Binding-site contacts:
Ligand atom C2 contacts residue NAG1 of chain 14.N at 4.1 Å.
Ligand atom C7 contacts residue MET126 of chain 14.A at 3.8 Å (hydrophobic).
Ligand atom C5 contacts residue NAG1 of chain 14.N at 3.7 Å.
Ligand atom O6 contacts residue GLU46 of chain 14.B at 3.8 Å.
Ligand atom O5 contacts residue THR48 of chain 14.B at 4.0 Å.
Ligand atom C8 contacts residue MET126 of chain 14.A at 3.7 Å (hydrophobic).
Ligand atom C3 contacts residue NAG1 of chain 14.N at 3.3 Å.
Ligand atom C1 contacts residue ASN75 of chain 14.A at 1.3 Å.
Ligand atom O4 contacts residue NAG1 of chain 14.N at 1.6 Å.
Ligand atom C6 contacts residue ASN75 of chain 14.A at 3.8 Å.
Ligand atom C3 contacts residue ASN75 of chain 14.A at 3.5 Å.
Ligand atom C2 contacts residue ASN75 of chain 14.A at 2.6 Å.
Ligand atom O6 contacts residue ASN75 of chain 14.A at 3.8 Å.
Ligand atom C6 contacts residue CYS45 of chain 14.B at 4.4 Å (hydrophobic).
Ligand atom C6 contacts residue THR48 of chain 14.B at 4.4 Å.
Ligand atom N2 contacts residue ASN75 of chain 14.A at 3.0 Å (h-bond).
Ligand atom O5 contacts residue ASN75 of chain 14.A at 2.1 Å (h-bond).
Ligand atom C4 contacts residue NAG1 of chain 14.N at 2.9 Å.
Ligand atom C6 contacts residue NAG1 of chain 14.N at 3.4 Å.
Ligand atom O7 contacts residue ASN75 of chain 14.A at 3.2 Å (h-bond).
Ligand atom C5 contacts residue ASN75 of chain 14.A at 3.2 Å.
Ligand atom C8 contacts residue PHE98 of chain 14.A at 3.6 Å (hydrophobic).
Ligand atom C4 contacts residue ASN75 of chain 14.A at 4.0 Å.
Ligand atom O6 contacts residue THR48 of chain 14.B at 4.0 Å.
Ligand atom C7 contacts residue ASN75 of chain 14.A at 2.8 Å.
Ligand atom O6 contacts residue NAG1 of chain 14.N at 4.1 Å.
Ligand atom O6 contacts residue CYS45 of chain 14.B at 3.4 Å (h-bond).
Ligand atom C8 contacts residue ASN75 of chain 14.A at 3.0 Å.
Ligand atom O7 contacts residue MET126 of chain 14.A at 3.1 Å.
Ligand atom O3 contacts residue NAG1 of chain 14.N at 2.4 Å (h-bond).

Sequence of chain 14.B:
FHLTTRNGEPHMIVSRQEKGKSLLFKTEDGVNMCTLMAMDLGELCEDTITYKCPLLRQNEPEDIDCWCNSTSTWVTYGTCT

Sequence of chain 14.A:
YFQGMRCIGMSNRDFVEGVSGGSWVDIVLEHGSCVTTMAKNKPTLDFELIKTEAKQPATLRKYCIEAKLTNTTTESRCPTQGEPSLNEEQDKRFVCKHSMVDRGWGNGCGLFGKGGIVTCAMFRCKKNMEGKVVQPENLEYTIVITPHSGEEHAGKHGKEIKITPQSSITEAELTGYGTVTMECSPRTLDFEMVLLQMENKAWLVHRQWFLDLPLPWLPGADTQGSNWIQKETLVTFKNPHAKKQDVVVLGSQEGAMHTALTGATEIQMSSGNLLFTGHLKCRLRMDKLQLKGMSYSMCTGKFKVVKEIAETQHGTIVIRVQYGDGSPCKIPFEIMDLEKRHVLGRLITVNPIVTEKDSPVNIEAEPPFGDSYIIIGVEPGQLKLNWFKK

The small molecule below binds the protein below.
Small molecule (SMILES): CC(=O)N[C@@H]1[C@@H](O)[C@H](O)[C@@H](CO)O[C@H]1O